A small-molecule ligand and the protein it binds are described below.
Small molecule (SMILES): CC(=O)N[C@@H]1[C@@H](O)[C@H](O)[C@@H](CO)O[C@H]1O

Binding-site contacts:
Ligand atom C1 contacts residue ASN16 of chain 1.B at 1.5 Å.
Ligand atom C8 contacts residue SER15 of chain 1.B at 4.3 Å.
Ligand atom C8 contacts residue ILE33 of chain 1.B at 3.7 Å (hydrophobic).
Ligand atom C3 contacts residue ASN16 of chain 1.B at 4.0 Å.
Ligand atom C8 contacts residue GLY14 of chain 1.B at 3.4 Å.
Ligand atom O7 contacts residue ASN16 of chain 1.B at 4.2 Å.
Ligand atom C2 contacts residue ASN16 of chain 1.B at 2.6 Å.
Ligand atom C8 contacts residue ALA35 of chain 1.B at 3.8 Å (hydrophobic).
Ligand atom C5 contacts residue ASN16 of chain 1.B at 3.7 Å.
Ligand atom C4 contacts residue ASN16 of chain 1.B at 4.4 Å.
Ligand atom C8 contacts residue THR34 of chain 1.B at 3.9 Å.
Ligand atom C7 contacts residue ILE33 of chain 1.B at 4.1 Å (hydrophobic).
Ligand atom C7 contacts residue GLY14 of chain 1.B at 3.7 Å.
Ligand atom O5 contacts residue ASN16 of chain 1.B at 2.3 Å (h-bond).
Ligand atom C1 contacts residue GLY14 of chain 1.B at 4.2 Å.
Ligand atom N2 contacts residue ASN16 of chain 1.B at 3.1 Å (h-bond).
Ligand atom N2 contacts residue GLY14 of chain 1.B at 3.1 Å (h-bond).
Ligand atom C7 contacts residue ASN16 of chain 1.B at 3.9 Å.
Ligand atom O7 contacts residue ILE33 of chain 1.B at 3.6 Å.
Ligand atom C2 contacts residue GLY14 of chain 1.B at 4.2 Å.

Sequence of chain 1.B:
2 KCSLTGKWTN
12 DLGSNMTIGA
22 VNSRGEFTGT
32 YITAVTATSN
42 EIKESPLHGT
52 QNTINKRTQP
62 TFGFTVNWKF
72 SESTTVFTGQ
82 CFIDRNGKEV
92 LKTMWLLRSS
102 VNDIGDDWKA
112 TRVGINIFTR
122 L